Sequence of chain 1.A:
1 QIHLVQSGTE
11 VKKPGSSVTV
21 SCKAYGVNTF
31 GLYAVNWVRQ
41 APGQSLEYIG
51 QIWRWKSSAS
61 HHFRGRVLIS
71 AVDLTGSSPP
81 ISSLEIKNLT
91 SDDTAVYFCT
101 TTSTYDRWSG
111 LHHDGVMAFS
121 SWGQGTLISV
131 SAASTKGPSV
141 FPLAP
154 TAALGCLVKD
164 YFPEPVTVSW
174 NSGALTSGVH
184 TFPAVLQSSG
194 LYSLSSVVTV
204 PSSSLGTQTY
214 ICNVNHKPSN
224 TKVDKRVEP

Binding-site contacts:
Ligand atom O5 contacts residue ASN88 of chain 1.A at 3.3 Å (h-bond).
Ligand atom O6 contacts residue ASN88 of chain 1.A at 3.3 Å (h-bond).
Ligand atom N2 contacts residue GLY15 of chain 1.A at 4.0 Å.
Ligand atom C5 contacts residue ASN88 of chain 1.A at 3.8 Å.
Ligand atom C8 contacts residue GLY15 of chain 1.A at 3.3 Å.
Ligand atom C6 contacts residue ASN88 of chain 1.A at 4.1 Å.
Ligand atom C7 contacts residue GLY15 of chain 1.A at 4.0 Å.
Ligand atom C1 contacts residue ASN88 of chain 1.A at 3.2 Å.

The protein below binds the small molecule below.
Small molecule (SMILES): CC(=O)N[C@@H]1[C@@H](O)[C@H](O)[C@@H](CO)O[C@H]1O